Binding-site contacts:
Ligand atom C01 contacts residue ASP108 of chain 1.A at 3.2 Å.
Ligand atom O05 contacts residue ASN313 of chain 1.A at 3.3 Å (h-bond).
Ligand atom C04 contacts residue SER315 of chain 1.A at 3.1 Å.
Ligand atom C01 contacts residue GLY192 of chain 1.A at 3.2 Å.
Ligand atom O07 contacts residue THR347 of chain 1.A at 4.2 Å.
Ligand atom C01 contacts residue HIS193 of chain 1.A at 4.4 Å.
Ligand atom O07 contacts residue CYS191 of chain 1.A at 3.3 Å (h-bond).
Ligand atom C02 contacts residue ASP108 of chain 1.A at 3.6 Å.
Ligand atom C04 contacts residue ASN313 of chain 1.A at 4.2 Å.
Ligand atom C04 contacts residue SER317 of chain 1.A at 3.3 Å.
Ligand atom C03 contacts residue SER317 of chain 1.A at 4.0 Å.
Ligand atom C03 contacts residue LEU348 of chain 1.A at 4.0 Å (hydrophobic).
Ligand atom O05 contacts residue THR347 of chain 1.A at 2.8 Å (h-bond).
Ligand atom C04 contacts residue CYS191 of chain 1.A at 3.4 Å (hydrophobic).
Ligand atom C03 contacts residue TRP93 of chain 1.A at 3.7 Å (hydrophobic).
Ligand atom O05 contacts residue SER317 of chain 1.A at 4.0 Å.
Ligand atom C01 contacts residue CYS191 of chain 1.A at 1.7 Å (hydrophobic).
Ligand atom C02 contacts residue TRP93 of chain 1.A at 3.8 Å (hydrophobic).
Ligand atom O06 contacts residue SER317 of chain 1.A at 2.5 Å (h-bond).
Ligand atom C01 contacts residue TRP93 of chain 1.A at 3.9 Å (hydrophobic).
Ligand atom C03 contacts residue SER315 of chain 1.A at 4.5 Å.
Ligand atom O07 contacts residue SER317 of chain 1.A at 3.9 Å.
Ligand atom C03 contacts residue CYS191 of chain 1.A at 2.9 Å (hydrophobic).
Ligand atom O07 contacts residue LEU348 of chain 1.A at 3.0 Å.
Ligand atom O05 contacts residue PRO316 of chain 1.A at 4.5 Å.
Ligand atom C04 contacts residue THR347 of chain 1.A at 3.7 Å.
Ligand atom O06 contacts residue GLN394 of chain 1.B at 4.4 Å.
Ligand atom C03 contacts residue THR347 of chain 1.A at 3.9 Å.
Ligand atom O06 contacts residue CYS191 of chain 1.A at 3.0 Å (h-bond).
Ligand atom O07 contacts residue TRP93 of chain 1.A at 3.0 Å.
Ligand atom O05 contacts residue SER315 of chain 1.A at 2.6 Å (h-bond).
Ligand atom O06 contacts residue HIS193 of chain 1.A at 2.5 Å (h-bond).
Ligand atom O06 contacts residue SER315 of chain 1.A at 3.0 Å (h-bond).
Ligand atom O05 contacts residue HIS193 of chain 1.A at 3.6 Å (h-bond).
Ligand atom C02 contacts residue CYS191 of chain 1.A at 2.9 Å (hydrophobic).
Ligand atom C04 contacts residue HIS193 of chain 1.A at 3.3 Å.

Sequence of chain 1.A:
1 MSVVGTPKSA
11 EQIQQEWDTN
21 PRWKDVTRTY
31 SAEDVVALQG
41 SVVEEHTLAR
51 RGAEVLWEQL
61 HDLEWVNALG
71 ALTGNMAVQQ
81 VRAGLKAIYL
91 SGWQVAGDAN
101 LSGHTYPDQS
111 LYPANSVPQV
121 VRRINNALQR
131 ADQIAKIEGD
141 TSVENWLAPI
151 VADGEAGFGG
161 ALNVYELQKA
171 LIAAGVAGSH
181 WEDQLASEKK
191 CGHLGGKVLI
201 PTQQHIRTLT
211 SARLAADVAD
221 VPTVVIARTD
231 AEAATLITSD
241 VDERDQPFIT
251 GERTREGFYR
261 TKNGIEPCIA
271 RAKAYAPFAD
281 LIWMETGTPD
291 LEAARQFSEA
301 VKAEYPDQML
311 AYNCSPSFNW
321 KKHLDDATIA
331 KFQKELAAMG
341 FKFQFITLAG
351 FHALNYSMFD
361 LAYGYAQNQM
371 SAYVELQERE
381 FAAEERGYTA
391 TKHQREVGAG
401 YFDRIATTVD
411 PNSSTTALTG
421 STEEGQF

This small molecule binds to this protein.
Small molecule (SMILES): O=C(O)C(=O)CCO

Sequence of chain 1.B:
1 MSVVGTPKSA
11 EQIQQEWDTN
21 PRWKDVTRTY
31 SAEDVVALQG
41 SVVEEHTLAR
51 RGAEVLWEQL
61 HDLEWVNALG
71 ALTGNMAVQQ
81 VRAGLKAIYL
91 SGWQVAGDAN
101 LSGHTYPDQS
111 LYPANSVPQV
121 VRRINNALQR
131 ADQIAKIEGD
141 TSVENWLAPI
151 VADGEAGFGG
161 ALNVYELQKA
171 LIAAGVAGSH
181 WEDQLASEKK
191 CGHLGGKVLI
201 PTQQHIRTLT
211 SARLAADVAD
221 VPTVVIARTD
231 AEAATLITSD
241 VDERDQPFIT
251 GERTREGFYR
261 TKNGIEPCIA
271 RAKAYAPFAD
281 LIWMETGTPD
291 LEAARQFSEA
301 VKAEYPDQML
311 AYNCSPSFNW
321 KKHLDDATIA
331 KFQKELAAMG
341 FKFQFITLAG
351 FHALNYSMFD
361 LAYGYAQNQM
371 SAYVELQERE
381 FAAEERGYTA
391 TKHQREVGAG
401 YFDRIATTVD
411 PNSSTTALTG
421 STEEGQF